Sequence of chain 1.A:
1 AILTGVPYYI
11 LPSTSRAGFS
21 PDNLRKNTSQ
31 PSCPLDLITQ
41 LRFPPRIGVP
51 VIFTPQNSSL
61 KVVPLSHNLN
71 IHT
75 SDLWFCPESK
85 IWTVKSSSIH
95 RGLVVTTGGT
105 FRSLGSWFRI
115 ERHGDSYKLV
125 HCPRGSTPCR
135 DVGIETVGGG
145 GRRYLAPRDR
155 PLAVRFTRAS

The protein below binds the small molecule below.
Small molecule (SMILES): CC(=O)N[C@H]1[C@H](O[C@H]2[C@H](O[C@@H]3O[C@@H](C)[C@@H](O)[C@@H](O)[C@@H]3O)[C@@H](NC(C)=O)CO[C@@H]2CO)O[C@H](CO)[C@@H](O)[C@@H]1O

Binding-site contacts:
Ligand atom C5 contacts residue PHE79 of chain 1.A at 4.1 Å (hydrophobic).
Ligand atom C7 contacts residue ASN27 of chain 1.A at 3.5 Å.
Ligand atom O6 contacts residue LEU77 of chain 1.A at 4.1 Å.
Ligand atom O6 contacts residue PHE79 of chain 1.A at 4.2 Å.
Ligand atom N2 contacts residue ASN27 of chain 1.A at 3.1 Å (h-bond).
Ligand atom C1 contacts residue ASN27 of chain 1.A at 1.4 Å.
Ligand atom C6 contacts residue PHE79 of chain 1.A at 4.2 Å (hydrophobic).
Ligand atom C4 contacts residue ASN27 of chain 1.A at 4.2 Å.
Ligand atom C5 contacts residue ASN27 of chain 1.A at 3.6 Å.
Ligand atom C2 contacts residue ASN27 of chain 1.A at 2.6 Å.
Ligand atom O5 contacts residue PHE79 of chain 1.A at 3.6 Å.
Ligand atom C6 contacts residue ASN27 of chain 1.A at 4.5 Å.
Ligand atom C1 contacts residue PHE79 of chain 1.A at 4.4 Å (hydrophobic).
Ligand atom O5 contacts residue ASN27 of chain 1.A at 2.2 Å (h-bond).
Ligand atom C3 contacts residue ASN27 of chain 1.A at 3.9 Å.
Ligand atom O7 contacts residue ASN27 of chain 1.A at 3.5 Å (h-bond).